Sequence of chain 1.C:
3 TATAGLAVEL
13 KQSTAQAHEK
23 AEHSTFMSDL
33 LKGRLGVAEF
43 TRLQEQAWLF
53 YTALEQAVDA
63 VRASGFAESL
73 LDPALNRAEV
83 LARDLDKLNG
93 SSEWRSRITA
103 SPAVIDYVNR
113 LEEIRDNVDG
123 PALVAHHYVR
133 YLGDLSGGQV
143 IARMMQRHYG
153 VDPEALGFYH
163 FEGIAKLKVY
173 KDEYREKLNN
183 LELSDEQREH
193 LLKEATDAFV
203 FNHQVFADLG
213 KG

The small molecule below binds the protein below.
Small molecule (SMILES): C=CC1=C(C)/C(=C/c2[nH]c(/C=C3\N=C(/C=C4\NC(=O)C(C)=C4C=C)C(C)=C3CCC(=O)O)c(CCC(=O)O)c2C)NC1=O

Binding-site contacts:
Ligand atom C1D contacts residue GLY135 of chain 1.C at 3.4 Å.
Ligand atom CBD contacts residue TYR130 of chain 1.C at 3.1 Å (hydrophobic).
Ligand atom C2B contacts residue ASC1 of chain 1.O at 3.2 Å.
Ligand atom C4B contacts residue FE1 of chain 1.M at 2.9 Å.
Ligand atom C1A contacts residue FE1 of chain 1.M at 2.9 Å.
Ligand atom NC contacts residue FE1 of chain 1.M at 2.4 Å.
Ligand atom CBC contacts residue ASN204 of chain 1.C at 3.5 Å.
Ligand atom NA contacts residue FE1 of chain 1.M at 1.9 Å.
Ligand atom CAC contacts residue PHE201 of chain 1.C at 3.4 Å (hydrophobic).
Ligand atom C1A contacts residue SER138 of chain 1.C at 3.3 Å.
Ligand atom CAB contacts residue ILE143 of chain 1.C at 3.4 Å (hydrophobic).
Ligand atom C1B contacts residue ASC1 of chain 1.O at 3.3 Å.
Ligand atom CHA contacts residue FE1 of chain 1.M at 3.2 Å.
Ligand atom OB contacts residue FE1 of chain 1.M at 3.2 Å.
Ligand atom C3B contacts residue ASC1 of chain 1.O at 3.6 Å.
Ligand atom C4C contacts residue FE1 of chain 1.M at 3.3 Å.
Ligand atom C1B contacts residue FE1 of chain 1.M at 2.9 Å.
Ligand atom O1D contacts residue ARG177 of chain 1.C at 2.7 Å (salt-bridge).
Ligand atom C4D contacts residue FE1 of chain 1.M at 2.9 Å.
Ligand atom C4A contacts residue FE1 of chain 1.M at 3.0 Å.
Ligand atom C1C contacts residue FE1 of chain 1.M at 3.4 Å.
Ligand atom NB contacts residue ASC1 of chain 1.O at 3.6 Å (h-bond).
Ligand atom O2D contacts residue LYS13 of chain 1.C at 3.5 Å.
Ligand atom CHB contacts residue FE1 of chain 1.M at 3.4 Å.
Ligand atom ND contacts residue ASC1 of chain 1.O at 3.2 Å (h-bond).
Ligand atom NC contacts residue ASC1 of chain 1.O at 2.8 Å (h-bond).
Ligand atom C4A contacts residue ASC1 of chain 1.O at 3.2 Å.
Ligand atom NB contacts residue FE1 of chain 1.M at 1.9 Å.
Ligand atom O2D contacts residue TYR130 of chain 1.C at 2.6 Å (h-bond).
Ligand atom C1D contacts residue FE1 of chain 1.M at 3.0 Å.
Ligand atom CHD contacts residue FE1 of chain 1.M at 3.4 Å.
Ligand atom C1C contacts residue ASC1 of chain 1.O at 3.4 Å.
Ligand atom CMC contacts residue PHE208 of chain 1.C at 3.4 Å (hydrophobic).
Ligand atom CHB contacts residue ASC1 of chain 1.O at 3.2 Å.
Ligand atom ND contacts residue FE1 of chain 1.M at 2.0 Å.
Ligand atom ND contacts residue HIS20 of chain 1.C at 3.5 Å.
Ligand atom CGD contacts residue TYR130 of chain 1.C at 3.4 Å (hydrophobic).
Ligand atom NA contacts residue ASC1 of chain 1.O at 3.1 Å (h-bond).
Ligand atom OC contacts residue ASC1 of chain 1.O at 2.8 Å (h-bond).
Ligand atom CHA contacts residue SER138 of chain 1.C at 3.5 Å.